Binding-site contacts:
Ligand atom C1 contacts residue ASN154 of chain 8.C at 1.4 Å.
Ligand atom C1 contacts residue SER157 of chain 8.C at 3.9 Å.
Ligand atom C3 contacts residue ASN154 of chain 8.C at 3.8 Å.
Ligand atom C4 contacts residue ASN154 of chain 8.C at 4.2 Å.
Ligand atom O5 contacts residue ASN154 of chain 8.C at 2.4 Å (h-bond).
Ligand atom N2 contacts residue ASN154 of chain 8.C at 2.9 Å (h-bond).
Ligand atom O5 contacts residue SER157 of chain 8.C at 3.8 Å.
Ligand atom C5 contacts residue ASN154 of chain 8.C at 3.7 Å.
Ligand atom C2 contacts residue ASN154 of chain 8.C at 2.4 Å.
Ligand atom C8 contacts residue ASN154 of chain 8.C at 4.2 Å.
Ligand atom C7 contacts residue ASN154 of chain 8.C at 4.0 Å.

The small molecule below binds the protein below.
Small molecule (SMILES): CC(=O)N[C@@H]1[C@@H](O)[C@H](O)[C@@H](CO)O[C@H]1O

Sequence of chain 8.C:
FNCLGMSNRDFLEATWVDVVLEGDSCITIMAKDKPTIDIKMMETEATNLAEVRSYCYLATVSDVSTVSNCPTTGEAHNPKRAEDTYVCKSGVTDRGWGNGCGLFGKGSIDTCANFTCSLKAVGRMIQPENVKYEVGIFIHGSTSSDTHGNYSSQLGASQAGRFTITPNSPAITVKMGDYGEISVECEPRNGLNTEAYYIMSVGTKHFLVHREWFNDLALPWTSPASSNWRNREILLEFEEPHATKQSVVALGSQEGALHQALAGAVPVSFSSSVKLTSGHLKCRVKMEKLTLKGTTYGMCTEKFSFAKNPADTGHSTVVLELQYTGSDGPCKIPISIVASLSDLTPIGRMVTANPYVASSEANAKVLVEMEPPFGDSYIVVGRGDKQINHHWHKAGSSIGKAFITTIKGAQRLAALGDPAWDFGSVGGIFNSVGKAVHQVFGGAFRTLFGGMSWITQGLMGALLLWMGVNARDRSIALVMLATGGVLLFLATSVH